The protein below binds the small molecule below.
Small molecule (SMILES): OC[C@H]1O[C@@](CO)(O[C@H]2O[C@H](CO)[C@@H](O)[C@H](O)[C@H]2O)[C@@H](O)[C@@H]1O

Binding-site contacts:
Ligand atom C2 contacts residue GLU400 of chain 1.D at 3.8 Å.
Ligand atom O3 contacts residue LYS83 of chain 1.D at 2.9 Å (salt-bridge).
Ligand atom O6 contacts residue GLU80 of chain 1.D at 2.8 Å (salt-bridge).
Ligand atom O2 contacts residue TRP415 of chain 1.D at 2.9 Å (h-bond).
Ligand atom C2 contacts residue GLU414 of chain 1.D at 3.7 Å.
Ligand atom O1 contacts residue TRP415 of chain 1.D at 2.4 Å (h-bond).
Ligand atom O2 contacts residue GLU414 of chain 1.D at 3.6 Å.
Ligand atom O4 contacts residue ARG79 of chain 1.D at 3.0 Å (salt-bridge).
Ligand atom O2 contacts residue ARG79 of chain 1.D at 4.3 Å.
Ligand atom O6 contacts residue GLU414 of chain 1.D at 4.1 Å.
Ligand atom C1 contacts residue GLU400 of chain 1.D at 2.6 Å.
Ligand atom C4 contacts residue GLU414 of chain 1.D at 2.7 Å.
Ligand atom O5 contacts residue GLU400 of chain 1.D at 4.0 Å.
Ligand atom O1 contacts residue GLU400 of chain 1.D at 3.3 Å (salt-bridge).
Ligand atom C2 contacts residue TRP415 of chain 1.D at 4.3 Å (hydrophobic).
Ligand atom C6 contacts residue VAL22 of chain 1.D at 4.3 Å (hydrophobic).
Ligand atom O4 contacts residue PRO413 of chain 1.D at 4.4 Å.
Ligand atom C4 contacts residue LYS83 of chain 1.D at 4.3 Å.
Ligand atom C3 contacts residue LYS83 of chain 1.D at 3.9 Å.
Ligand atom C6 contacts residue ARG79 of chain 1.D at 3.8 Å.
Ligand atom C5 contacts residue ARG79 of chain 1.D at 3.8 Å.
Ligand atom C4 contacts residue ARG79 of chain 1.D at 4.0 Å.
Ligand atom C6 contacts residue ASP77 of chain 1.D at 4.2 Å.
Ligand atom O1 contacts residue PHE417 of chain 1.D at 3.9 Å.
Ligand atom O3 contacts residue ASP77 of chain 1.D at 3.8 Å.
Ligand atom O3 contacts residue GLU80 of chain 1.D at 3.9 Å.
Ligand atom C3 contacts residue GLU400 of chain 1.D at 4.2 Å.
Ligand atom O4 contacts residue TRP25 of chain 1.D at 4.0 Å.
Ligand atom O4 contacts residue GLU414 of chain 1.D at 3.0 Å.
Ligand atom O6 contacts residue ARG79 of chain 1.D at 4.1 Å.
Ligand atom O2 contacts residue TRP415 of chain 1.D at 4.0 Å.
Ligand atom O3 contacts residue ARG79 of chain 1.D at 2.6 Å (salt-bridge).
Ligand atom O3 contacts residue GLU414 of chain 1.D at 3.0 Å (salt-bridge).
Ligand atom C1 contacts residue TRP415 of chain 1.D at 3.8 Å (hydrophobic).
Ligand atom O4 contacts residue TRP415 of chain 1.D at 4.2 Å.
Ligand atom C3 contacts residue GLU414 of chain 1.D at 2.8 Å.
Ligand atom C3 contacts residue ARG79 of chain 1.D at 3.9 Å.
Ligand atom O6 contacts residue LYS83 of chain 1.D at 4.0 Å.
Ligand atom C5 contacts residue GLU414 of chain 1.D at 4.1 Å.
Ligand atom C6 contacts residue GLU80 of chain 1.D at 4.2 Å.

Sequence of chain 1.D:
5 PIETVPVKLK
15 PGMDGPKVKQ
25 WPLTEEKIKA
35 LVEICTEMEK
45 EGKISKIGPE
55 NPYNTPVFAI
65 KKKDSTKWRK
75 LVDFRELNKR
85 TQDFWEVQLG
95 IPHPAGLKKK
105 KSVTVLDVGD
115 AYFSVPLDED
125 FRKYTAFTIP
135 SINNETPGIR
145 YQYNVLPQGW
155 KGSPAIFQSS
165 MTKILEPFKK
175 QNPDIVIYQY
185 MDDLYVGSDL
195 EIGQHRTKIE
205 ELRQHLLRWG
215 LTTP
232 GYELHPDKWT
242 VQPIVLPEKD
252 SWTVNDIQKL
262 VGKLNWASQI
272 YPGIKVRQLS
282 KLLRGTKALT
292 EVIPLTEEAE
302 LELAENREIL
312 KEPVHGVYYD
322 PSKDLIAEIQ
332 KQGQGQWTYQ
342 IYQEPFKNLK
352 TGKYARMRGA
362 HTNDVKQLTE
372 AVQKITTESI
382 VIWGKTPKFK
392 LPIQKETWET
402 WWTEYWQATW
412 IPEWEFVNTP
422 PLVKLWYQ